Binding-site contacts:
Ligand atom C23 contacts residue TRP341 of chain 1.B at 3.6 Å (hydrophobic).
Ligand atom C28 contacts residue ILE345 of chain 1.B at 3.6 Å (hydrophobic).
Ligand atom O17 contacts residue TYR346 of chain 1.B at 3.5 Å.
Ligand atom C23 contacts residue GLY343 of chain 1.B at 3.6 Å.
Ligand atom C16 contacts residue ILE345 of chain 1.B at 3.3 Å (hydrophobic).
Ligand atom C27 contacts residue PHE250 of chain 1.A at 3.4 Å (hydrophobic).
Ligand atom C11 contacts residue ILE345 of chain 1.B at 3.4 Å (hydrophobic).
Ligand atom C4 contacts residue LEU129 of chain 1.B at 3.9 Å (hydrophobic).
Ligand atom C9 contacts residue HIS202 of chain 1.A at 3.8 Å.
Ligand atom O17 contacts residue ILE345 of chain 1.B at 3.7 Å.
Ligand atom C8 contacts residue PHE250 of chain 1.A at 3.5 Å (hydrophobic).
Ligand atom O17 contacts residue ALA347 of chain 1.B at 2.9 Å (h-bond).
Ligand atom C24 contacts residue TYR346 of chain 1.B at 3.6 Å (hydrophobic).
Ligand atom O6 contacts residue PRO131 of chain 1.B at 3.2 Å.
Ligand atom O29 contacts residue LLP312 of chain 1.A at 3.0 Å.
Ligand atom C19 contacts residue TYR346 of chain 1.B at 3.6 Å (hydrophobic).
Ligand atom C1 contacts residue ALA347 of chain 1.B at 3.9 Å (hydrophobic).
Ligand atom O29 contacts residue HIS202 of chain 1.A at 2.8 Å (h-bond).
Ligand atom N2 contacts residue LEU129 of chain 1.B at 3.4 Å (h-bond).
Ligand atom O25 contacts residue ILE345 of chain 1.B at 3.8 Å.
Ligand atom C31 contacts residue LEU505 of chain 1.A at 3.7 Å (hydrophobic).
Ligand atom N22 contacts residue ILE345 of chain 1.B at 3.0 Å (h-bond).
Ligand atom O6 contacts residue PHE501 of chain 1.A at 3.5 Å.
Ligand atom C21 contacts residue TYR346 of chain 1.B at 3.7 Å (hydrophobic).
Ligand atom C10 contacts residue ILE345 of chain 1.B at 3.8 Å (hydrophobic).
Ligand atom C7 contacts residue LEU129 of chain 1.B at 3.5 Å (hydrophobic).
Ligand atom C8 contacts residue TYR346 of chain 1.B at 3.9 Å (hydrophobic).
Ligand atom C27 contacts residue HIS202 of chain 1.A at 3.3 Å.
Ligand atom C21 contacts residue ILE345 of chain 1.B at 3.9 Å (hydrophobic).
Ligand atom C33 contacts residue VAL497 of chain 1.A at 3.4 Å (hydrophobic).
Ligand atom C27 contacts residue LLP312 of chain 1.A at 3.7 Å.
Ligand atom C23 contacts residue TYR346 of chain 1.B at 3.6 Å (hydrophobic).
Ligand atom C4 contacts residue ALA347 of chain 1.B at 3.1 Å (hydrophobic).
Ligand atom C9 contacts residue PHE250 of chain 1.A at 3.5 Å (hydrophobic).
Ligand atom C31 contacts residue PRO128 of chain 1.B at 3.4 Å (hydrophobic).
Ligand atom O6 contacts residue LEU129 of chain 1.B at 3.2 Å (h-bond).
Ligand atom C1 contacts residue LEU129 of chain 1.B at 3.8 Å (hydrophobic).
Ligand atom C21 contacts residue GLY343 of chain 1.B at 3.7 Å.
Ligand atom C23 contacts residue PHE250 of chain 1.A at 3.7 Å (hydrophobic).
Ligand atom N2 contacts residue PHE501 of chain 1.A at 3.7 Å.

Sequence of chain 1.B:
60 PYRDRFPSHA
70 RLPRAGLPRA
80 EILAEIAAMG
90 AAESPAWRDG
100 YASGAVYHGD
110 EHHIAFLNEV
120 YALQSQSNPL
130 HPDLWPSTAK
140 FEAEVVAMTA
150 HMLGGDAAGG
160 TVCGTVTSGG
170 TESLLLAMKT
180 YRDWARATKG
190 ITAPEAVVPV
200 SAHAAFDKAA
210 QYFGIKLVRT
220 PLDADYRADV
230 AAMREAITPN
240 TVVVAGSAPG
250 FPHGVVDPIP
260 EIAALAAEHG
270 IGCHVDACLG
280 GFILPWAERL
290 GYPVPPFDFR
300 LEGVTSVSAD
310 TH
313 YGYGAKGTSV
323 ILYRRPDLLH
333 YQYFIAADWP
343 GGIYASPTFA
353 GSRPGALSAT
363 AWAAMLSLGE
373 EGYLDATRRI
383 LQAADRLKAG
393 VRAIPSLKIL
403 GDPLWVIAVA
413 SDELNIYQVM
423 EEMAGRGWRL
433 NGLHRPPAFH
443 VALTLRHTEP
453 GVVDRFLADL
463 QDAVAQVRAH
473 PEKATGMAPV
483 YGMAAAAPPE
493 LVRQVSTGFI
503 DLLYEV

A small-molecule ligand and the protein it binds are described below.
Small molecule (SMILES): COc1cc(C)c(CNC[C@@H](NC(=O)c2cc(C)on2)c2ccc(C#CCO)cc2)cc1C

Sequence of chain 1.A:
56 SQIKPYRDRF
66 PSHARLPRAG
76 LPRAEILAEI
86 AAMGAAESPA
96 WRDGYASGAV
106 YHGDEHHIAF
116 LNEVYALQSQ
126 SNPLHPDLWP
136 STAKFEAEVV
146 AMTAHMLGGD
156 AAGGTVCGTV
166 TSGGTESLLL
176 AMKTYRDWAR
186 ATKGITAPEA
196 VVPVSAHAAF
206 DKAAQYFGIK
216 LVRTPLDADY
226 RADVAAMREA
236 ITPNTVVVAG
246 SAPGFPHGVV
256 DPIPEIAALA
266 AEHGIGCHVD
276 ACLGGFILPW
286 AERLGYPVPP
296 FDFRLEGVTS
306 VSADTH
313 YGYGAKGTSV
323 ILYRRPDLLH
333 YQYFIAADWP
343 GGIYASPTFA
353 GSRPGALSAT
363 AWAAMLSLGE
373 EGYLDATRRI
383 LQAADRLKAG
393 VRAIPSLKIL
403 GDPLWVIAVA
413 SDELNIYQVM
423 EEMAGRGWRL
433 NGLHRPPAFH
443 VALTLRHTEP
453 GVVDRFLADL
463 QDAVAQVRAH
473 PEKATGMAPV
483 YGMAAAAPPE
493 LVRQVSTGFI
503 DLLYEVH